This protein binds this small molecule.
Small molecule (SMILES): Nc1ccn([C@@H]2O[C@H](CO[P](=O)(O)O[C@H]3[C@@H](O)[C@H](n4ccc(N)nc4=O)O[C@@H]3CO[P](=O)(O)O[C@H]3[C@@H](O)[C@H](n4cnc5c(N)ncnc54)O[C@@H]3CO[P](=O)(O)O[C@H]3[C@@H](O)[C@H](n4ccc(N)nc4=O)O[C@@H]3CO[P](=O)(O)O[C@H]3[C@@H](O)[C@H](n4ccc(=O)[nH]c4=O)O[C@@H]3CO[P](=O)(O)O[C@H]3[C@@H](O)[C@H](n4cnc5c(N)ncnc54)O[C@@H]3CO[P](=O)(O)O[C@H]3[C@@H](O)[C@H](n4cnc5c(=O)nc(N)[nH]c54)O[C@@H]3CO[P](=O)(O)O[C@H]3[C@@H](O)[C@H](n4cnc5c(=O)nc(N)[nH]c54)O[C@@H]3CO)[C@@H](O)[C@H]2O)c(=O)n1

Sequence of chain 4.D:
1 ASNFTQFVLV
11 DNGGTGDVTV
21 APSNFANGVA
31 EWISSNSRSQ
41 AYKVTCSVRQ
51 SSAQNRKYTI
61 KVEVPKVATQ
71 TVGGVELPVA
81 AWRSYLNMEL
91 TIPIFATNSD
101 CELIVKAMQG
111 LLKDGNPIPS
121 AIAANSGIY

Sequence of chain 5.C:
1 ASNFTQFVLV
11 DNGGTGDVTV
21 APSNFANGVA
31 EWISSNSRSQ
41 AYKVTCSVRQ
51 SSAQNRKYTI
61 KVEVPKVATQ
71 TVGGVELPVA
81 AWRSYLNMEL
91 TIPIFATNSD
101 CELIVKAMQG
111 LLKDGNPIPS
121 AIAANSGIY

Binding-site contacts:
Ligand atom N7 contacts residue THR45 of chain 5.C at 2.6 Å (h-bond).
Ligand atom OP1 contacts residue ARG49 of chain 4.D at 2.5 Å (salt-bridge).
Ligand atom OP1 contacts residue SER51 of chain 4.D at 2.7 Å (h-bond).
Ligand atom N6 contacts residue CYS46 of chain 5.C at 3.4 Å (h-bond).
Ligand atom C4' contacts residue TYR85 of chain 5.C at 3.3 Å (hydrophobic).
Ligand atom N1 contacts residue SER47 of chain 5.C at 2.7 Å (h-bond).
Ligand atom C3' contacts residue TYR85 of chain 5.C at 3.3 Å (hydrophobic).
Ligand atom C5 contacts residue TYR85 of chain 5.C at 3.5 Å (hydrophobic).
Ligand atom C2' contacts residue TYR85 of chain 5.C at 3.4 Å (hydrophobic).
Ligand atom P contacts residue TYR85 of chain 5.C at 3.5 Å.
Ligand atom OP2 contacts residue LYS43 of chain 5.C at 3.2 Å (salt-bridge).
Ligand atom OP1 contacts residue SER51 of chain 4.D at 3.3 Å.
Ligand atom N1 contacts residue TYR85 of chain 5.C at 3.6 Å.
Ligand atom C6 contacts residue THR45 of chain 5.C at 3.5 Å.
Ligand atom OP1 contacts residue SER52 of chain 4.D at 3.0 Å.
Ligand atom C6 contacts residue TYR85 of chain 5.C at 3.5 Å (hydrophobic).
Ligand atom P contacts residue SER51 of chain 4.D at 3.4 Å.
Ligand atom C4 contacts residue TYR85 of chain 5.C at 3.5 Å (hydrophobic).
Ligand atom C5' contacts residue TYR85 of chain 5.C at 3.1 Å (hydrophobic).
Ligand atom O4' contacts residue LYS61 of chain 5.C at 3.1 Å (salt-bridge).
Ligand atom P contacts residue ARG49 of chain 4.D at 2.9 Å.
Ligand atom N6 contacts residue THR45 of chain 5.C at 2.9 Å (h-bond).
Ligand atom N6 contacts residue THR59 of chain 5.C at 2.9 Å (h-bond).
Ligand atom OP1 contacts residue ASN55 of chain 4.D at 3.3 Å (h-bond).
Ligand atom O3' contacts residue TYR85 of chain 5.C at 3.6 Å.
Ligand atom OP2 contacts residue LYS57 of chain 4.D at 2.7 Å (salt-bridge).
Ligand atom C5' contacts residue SER51 of chain 4.D at 3.5 Å.
Ligand atom O2 contacts residue ASN87 of chain 5.C at 3.2 Å (h-bond).
Ligand atom OP2 contacts residue ARG49 of chain 4.D at 2.4 Å (salt-bridge).
Ligand atom O3' contacts residue SER51 of chain 4.D at 3.5 Å (h-bond).
Ligand atom O2' contacts residue TYR85 of chain 5.C at 3.5 Å.
Ligand atom OP2 contacts residue ASN55 of chain 4.D at 3.2 Å (h-bond).
Ligand atom O2' contacts residue GLU63 of chain 5.C at 3.0 Å (salt-bridge).
Ligand atom OP2 contacts residue SER51 of chain 4.D at 3.2 Å (h-bond).
Ligand atom C5 contacts residue THR45 of chain 5.C at 3.3 Å.
Ligand atom C2 contacts residue SER47 of chain 5.C at 3.0 Å.
Ligand atom OP2 contacts residue LYS57 of chain 4.D at 3.4 Å.
Ligand atom N1 contacts residue THR59 of chain 5.C at 3.6 Å.
Ligand atom OP2 contacts residue TYR85 of chain 5.C at 2.5 Å (h-bond).
Ligand atom C2' contacts residue GLU63 of chain 5.C at 3.5 Å.